Sequence of chain 1.S:
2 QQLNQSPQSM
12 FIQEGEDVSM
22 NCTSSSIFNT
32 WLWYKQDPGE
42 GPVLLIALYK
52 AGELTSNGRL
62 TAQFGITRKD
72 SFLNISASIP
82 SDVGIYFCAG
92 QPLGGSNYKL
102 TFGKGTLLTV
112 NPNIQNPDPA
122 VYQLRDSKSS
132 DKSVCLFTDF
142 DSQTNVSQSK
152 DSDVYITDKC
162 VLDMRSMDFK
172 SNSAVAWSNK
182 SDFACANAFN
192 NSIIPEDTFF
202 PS

This small molecule binds to this protein.
Small molecule (SMILES): CSCC[C@H](NC(=O)[C@@H](N)C(C)C)C(=O)N[C@@H](C)C(=O)N1CCC[C@H]1C(=O)N[C@@H](CCCN=C(N)N)C(=O)N[C@H](C(=O)N[C@@H](CC(C)C)C(=O)N[C@H](C(=O)N[C@@H](CC(C)C)C(=O)O)C(C)C)[C@@H](C)O

Sequence of chain 1.P:
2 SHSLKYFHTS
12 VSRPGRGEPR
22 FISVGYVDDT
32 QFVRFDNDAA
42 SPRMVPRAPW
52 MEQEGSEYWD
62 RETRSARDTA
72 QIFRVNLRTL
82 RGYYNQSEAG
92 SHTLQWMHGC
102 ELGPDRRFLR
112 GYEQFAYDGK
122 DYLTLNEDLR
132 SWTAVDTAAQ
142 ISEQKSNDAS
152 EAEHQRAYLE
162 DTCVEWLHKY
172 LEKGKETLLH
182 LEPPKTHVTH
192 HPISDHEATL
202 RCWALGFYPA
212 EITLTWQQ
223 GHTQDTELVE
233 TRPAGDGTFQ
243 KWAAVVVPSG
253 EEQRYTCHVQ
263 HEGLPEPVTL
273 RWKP

Sequence of chain 1.T:
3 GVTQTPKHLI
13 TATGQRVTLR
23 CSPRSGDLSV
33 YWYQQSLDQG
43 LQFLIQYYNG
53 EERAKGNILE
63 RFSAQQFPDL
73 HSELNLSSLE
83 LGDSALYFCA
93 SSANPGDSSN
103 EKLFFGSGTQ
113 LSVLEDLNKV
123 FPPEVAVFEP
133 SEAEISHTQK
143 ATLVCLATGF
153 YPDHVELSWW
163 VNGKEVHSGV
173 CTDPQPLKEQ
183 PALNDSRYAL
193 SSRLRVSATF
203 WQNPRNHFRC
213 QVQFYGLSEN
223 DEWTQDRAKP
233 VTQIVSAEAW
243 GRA

Binding-site contacts:
Ligand atom CG contacts residue ASN98 of chain 1.S at 3.4 Å.
Ligand atom O contacts residue TYR159 of chain 1.P at 2.9 Å (h-bond).
Ligand atom N contacts residue TRP167 of chain 1.P at 3.3 Å.
Ligand atom N contacts residue TYR171 of chain 1.P at 3.1 Å (h-bond).
Ligand atom CD contacts residue GLY96 of chain 1.S at 3.3 Å.
Ligand atom OXT contacts residue THR80 of chain 1.P at 3.4 Å.
Ligand atom NH2 contacts residue SER97 of chain 1.S at 3.4 Å (h-bond).
Ligand atom NH2 contacts residue GLN92 of chain 1.S at 3.4 Å (h-bond).
Ligand atom CG1 contacts residue TYR99 of chain 1.S at 3.2 Å (hydrophobic).
Ligand atom NH2 contacts residue GLU103 of chain 1.T at 3.1 Å (salt-bridge).
Ligand atom OG1 contacts residue PHE74 of chain 1.P at 3.1 Å.
Ligand atom NE contacts residue GLY96 of chain 1.S at 2.8 Å (h-bond).
Ligand atom CD1 contacts residue SER147 of chain 1.P at 3.4 Å.
Ligand atom O contacts residue SER143 of chain 1.P at 3.0 Å (h-bond).
Ligand atom O contacts residue LYS146 of chain 1.P at 2.8 Å (salt-bridge).
Ligand atom OG1 contacts residue TRP97 of chain 1.P at 3.4 Å.
Ligand atom OXT contacts residue ASN77 of chain 1.P at 3.4 Å (h-bond).
Ligand atom O contacts residue ASN98 of chain 1.S at 3.0 Å (h-bond).
Ligand atom CB contacts residue GLU63 of chain 1.P at 3.2 Å.
Ligand atom O contacts residue TYR7 of chain 1.P at 3.3 Å.
Ligand atom CG contacts residue GLY95 of chain 1.S at 3.3 Å.
Ligand atom CB contacts residue TYR7 of chain 1.P at 3.4 Å (hydrophobic).
Ligand atom O contacts residue TYR84 of chain 1.P at 2.7 Å (h-bond).
Ligand atom N contacts residue ASN98 of chain 1.S at 3.0 Å (h-bond).
Ligand atom O contacts residue GLN156 of chain 1.P at 3.4 Å (h-bond).
Ligand atom CG2 contacts residue THR163 of chain 1.P at 3.4 Å.
Ligand atom CB contacts residue GLY95 of chain 1.S at 3.2 Å.
Ligand atom CA contacts residue TYR171 of chain 1.P at 3.4 Å (hydrophobic).
Ligand atom CG2 contacts residue ASN98 of chain 1.S at 3.4 Å.
Ligand atom C contacts residue TYR7 of chain 1.P at 3.2 Å (hydrophobic).
Ligand atom N contacts residue ASN77 of chain 1.P at 2.8 Å (h-bond).
Ligand atom N contacts residue TYR7 of chain 1.P at 3.4 Å (h-bond).
Ligand atom N contacts residue HIS99 of chain 1.P at 3.2 Å (h-bond).
Ligand atom CG contacts residue GLY96 of chain 1.S at 3.4 Å.
Ligand atom CB contacts residue SER143 of chain 1.P at 3.4 Å.
Ligand atom CA contacts residue TYR7 of chain 1.P at 3.4 Å (hydrophobic).
Ligand atom N contacts residue GLU63 of chain 1.P at 2.9 Å (salt-bridge).
Ligand atom O contacts residue ASN77 of chain 1.P at 2.8 Å (h-bond).
Ligand atom NH1 contacts residue GLU152 of chain 1.P at 2.8 Å (salt-bridge).
Ligand atom NH1 contacts residue ASN98 of chain 1.S at 3.3 Å (h-bond).